Sequence of chain 2.A:
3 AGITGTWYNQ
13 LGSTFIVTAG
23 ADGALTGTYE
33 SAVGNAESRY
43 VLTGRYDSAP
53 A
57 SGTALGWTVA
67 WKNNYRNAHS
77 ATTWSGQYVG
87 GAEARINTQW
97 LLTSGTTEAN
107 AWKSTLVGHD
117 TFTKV

Binding-site contacts:
Ligand atom N1' contacts residue TRP67 of chain 1.B at 3.9 Å.
Ligand atom CM3 contacts residue TYR42 of chain 1.B at 3.8 Å (hydrophobic).
Ligand atom C1' contacts residue VAL35 of chain 1.B at 3.8 Å (hydrophobic).
Ligand atom C3' contacts residue VAL35 of chain 1.B at 3.2 Å (hydrophobic).
Ligand atom C5 contacts residue TRP96 of chain 1.B at 3.5 Å (hydrophobic).
Ligand atom O4' contacts residue ALA38 of chain 1.B at 3.5 Å (h-bond).
Ligand atom C contacts residue SER33 of chain 1.B at 3.6 Å.
Ligand atom C contacts residue SER15 of chain 1.B at 3.4 Å.
Ligand atom CM3 contacts residue TRP67 of chain 1.B at 3.8 Å (hydrophobic).
Ligand atom OXT contacts residue SER33 of chain 1.B at 2.3 Å (h-bond).
Ligand atom C2' contacts residue SER33 of chain 1.B at 3.6 Å.
Ligand atom C5 contacts residue THR78 of chain 1.B at 3.8 Å.
Ligand atom CM3 contacts residue ALA38 of chain 1.B at 2.7 Å (hydrophobic).
Ligand atom O4' contacts residue ALA74 of chain 1.B at 3.3 Å.
Ligand atom C3' contacts residue TRP67 of chain 1.B at 3.7 Å (hydrophobic).
Ligand atom OXT contacts residue TYR31 of chain 1.B at 3.7 Å.
Ligand atom C6 contacts residue THR78 of chain 1.B at 3.8 Å.
Ligand atom C4 contacts residue TRP80 of chain 1.B at 3.7 Å (hydrophobic).
Ligand atom C4 contacts residue TRP96 of chain 1.B at 3.5 Å (hydrophobic).
Ligand atom C2' contacts residue VAL35 of chain 1.B at 2.9 Å (hydrophobic).
Ligand atom C2' contacts residue TRP67 of chain 1.B at 3.9 Å (hydrophobic).
Ligand atom OXT contacts residue SER15 of chain 1.B at 3.5 Å (h-bond).
Ligand atom OXT contacts residue TRP67 of chain 1.B at 3.8 Å.
Ligand atom C4' contacts residue ASN37 of chain 1.B at 3.6 Å.
Ligand atom N1 contacts residue TRP67 of chain 1.B at 3.5 Å.
Ligand atom C4 contacts residue ASP116 of chain 1.B at 3.4 Å.
Ligand atom C5' contacts residue ALA74 of chain 1.B at 3.7 Å (hydrophobic).
Ligand atom C3 contacts residue TRP80 of chain 1.B at 3.6 Å (hydrophobic).
Ligand atom O contacts residue ASN11 of chain 1.B at 3.1 Å (h-bond).
Ligand atom CM3 contacts residue ASN37 of chain 1.B at 3.6 Å.
Ligand atom C1' contacts residue TRP67 of chain 1.B at 3.7 Å (hydrophobic).
Ligand atom O contacts residue TYR31 of chain 1.B at 2.7 Å (h-bond).
Ligand atom O contacts residue SER15 of chain 1.B at 2.6 Å (h-bond).
Ligand atom OXT contacts residue VAL35 of chain 1.B at 3.5 Å.
Ligand atom CM3 contacts residue VAL35 of chain 1.B at 3.2 Å (hydrophobic).
Ligand atom C contacts residue TYR31 of chain 1.B at 3.5 Å (hydrophobic).
Ligand atom C3 contacts residue ASP116 of chain 1.B at 3.3 Å.
Ligand atom O4' contacts residue ASN37 of chain 1.B at 2.5 Å (h-bond).
Ligand atom C6 contacts residue TRP108 of chain 2.A at 3.8 Å (hydrophobic).
Ligand atom C3 contacts residue TYR31 of chain 1.B at 3.8 Å (hydrophobic).

This small molecule binds to this protein.
Small molecule (SMILES): Cc1cc(/N=N/c2ccccc2C(=O)O)ccc1O

Sequence of chain 1.B:
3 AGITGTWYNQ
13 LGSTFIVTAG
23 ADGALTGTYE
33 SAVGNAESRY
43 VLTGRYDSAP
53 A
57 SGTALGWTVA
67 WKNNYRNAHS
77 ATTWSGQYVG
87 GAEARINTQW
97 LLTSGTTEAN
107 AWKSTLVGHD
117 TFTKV